Sequence of chain 1.A:
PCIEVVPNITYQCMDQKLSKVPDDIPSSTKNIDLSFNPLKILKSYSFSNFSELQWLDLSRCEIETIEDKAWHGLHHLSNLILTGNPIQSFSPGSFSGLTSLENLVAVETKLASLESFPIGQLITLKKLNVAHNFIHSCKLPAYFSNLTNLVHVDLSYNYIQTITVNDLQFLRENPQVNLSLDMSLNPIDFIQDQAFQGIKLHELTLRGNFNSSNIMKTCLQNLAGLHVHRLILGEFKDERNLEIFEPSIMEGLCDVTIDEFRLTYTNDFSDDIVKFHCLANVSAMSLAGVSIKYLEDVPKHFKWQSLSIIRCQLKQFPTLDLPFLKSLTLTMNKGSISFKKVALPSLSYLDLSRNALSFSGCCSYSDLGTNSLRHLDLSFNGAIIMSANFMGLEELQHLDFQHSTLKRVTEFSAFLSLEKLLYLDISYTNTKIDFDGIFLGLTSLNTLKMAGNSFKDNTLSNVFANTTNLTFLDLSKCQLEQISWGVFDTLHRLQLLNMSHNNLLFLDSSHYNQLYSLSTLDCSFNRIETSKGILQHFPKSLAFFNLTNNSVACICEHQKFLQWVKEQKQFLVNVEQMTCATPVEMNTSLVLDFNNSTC

This small molecule binds to this protein.
Small molecule (SMILES): CC(=O)N[C@H]1[C@H](O[C@H]2[C@H](O)[C@@H](NC(C)=O)CO[C@@H]2CO)O[C@H](CO)[C@@H](O[C@@H]2O[C@H](CO)[C@@H](O)[C@H](O)[C@@H]2O)[C@@H]1O

Binding-site contacts:
Ligand atom C2 contacts residue ASN178 of chain 1.A at 2.6 Å.
Ligand atom O6 contacts residue VAL151 of chain 1.A at 4.0 Å.
Ligand atom C8 contacts residue SER180 of chain 1.A at 4.2 Å.
Ligand atom C3 contacts residue ASN178 of chain 1.A at 3.9 Å.
Ligand atom N2 contacts residue ASN178 of chain 1.A at 3.1 Å (h-bond).
Ligand atom C8 contacts residue HIS202 of chain 1.A at 4.1 Å.
Ligand atom O5 contacts residue ASN178 of chain 1.A at 2.3 Å (h-bond).
Ligand atom O5 contacts residue VAL151 of chain 1.A at 4.5 Å.
Ligand atom C6 contacts residue VAL151 of chain 1.A at 4.4 Å (hydrophobic).
Ligand atom C5 contacts residue HIS202 of chain 1.A at 4.0 Å.
Ligand atom C8 contacts residue GLU203 of chain 1.A at 4.3 Å.
Ligand atom C7 contacts residue ARG230 of chain 1.A at 4.1 Å.
Ligand atom O4 contacts residue HIS202 of chain 1.A at 3.4 Å (h-bond).
Ligand atom C8 contacts residue ARG230 of chain 1.A at 4.4 Å.
Ligand atom N2 contacts residue HIS202 of chain 1.A at 3.5 Å (h-bond).
Ligand atom C4 contacts residue HIS202 of chain 1.A at 4.1 Å.
Ligand atom C3 contacts residue HIS202 of chain 1.A at 3.7 Å.
Ligand atom C1 contacts residue ASN178 of chain 1.A at 1.4 Å.
Ligand atom O7 contacts residue ARG230 of chain 1.A at 3.1 Å (salt-bridge).
Ligand atom C2 contacts residue HIS202 of chain 1.A at 4.1 Å.
Ligand atom O7 contacts residue HIS202 of chain 1.A at 3.0 Å (h-bond).
Ligand atom C7 contacts residue ASN178 of chain 1.A at 4.1 Å.
Ligand atom C7 contacts residue HIS202 of chain 1.A at 3.8 Å.
Ligand atom C4 contacts residue ASN178 of chain 1.A at 4.3 Å.
Ligand atom C1 contacts residue HIS202 of chain 1.A at 4.3 Å.
Ligand atom C5 contacts residue ASN178 of chain 1.A at 3.6 Å.